Sequence of chain 1.I:
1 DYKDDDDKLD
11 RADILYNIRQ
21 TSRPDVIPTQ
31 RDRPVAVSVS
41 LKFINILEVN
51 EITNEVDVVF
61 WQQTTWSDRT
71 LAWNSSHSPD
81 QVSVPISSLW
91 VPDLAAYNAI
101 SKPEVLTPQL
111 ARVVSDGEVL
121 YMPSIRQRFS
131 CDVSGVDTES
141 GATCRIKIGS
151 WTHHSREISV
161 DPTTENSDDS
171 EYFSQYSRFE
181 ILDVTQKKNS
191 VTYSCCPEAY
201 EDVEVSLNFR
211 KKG

The small molecule below binds the protein below.
Small molecule (SMILES): COc1ccc(-c2cc(N(Cc3ccccn3)Cc3ccccn3)nc(N)n2)cc1

Sequence of chain 1.J:
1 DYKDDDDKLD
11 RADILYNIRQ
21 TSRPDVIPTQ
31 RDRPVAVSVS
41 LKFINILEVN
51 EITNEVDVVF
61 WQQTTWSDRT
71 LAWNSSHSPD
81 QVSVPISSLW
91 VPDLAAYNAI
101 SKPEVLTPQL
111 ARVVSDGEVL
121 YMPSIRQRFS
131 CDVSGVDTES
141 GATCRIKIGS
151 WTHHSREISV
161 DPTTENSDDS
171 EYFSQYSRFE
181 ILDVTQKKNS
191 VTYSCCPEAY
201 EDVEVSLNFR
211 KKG

Binding-site contacts:
Ligand atom C18 contacts residue TYR200 of chain 1.I at 3.3 Å (hydrophobic).
Ligand atom N01 contacts residue MET122 of chain 1.J at 3.3 Å (h-bond).
Ligand atom C19 contacts residue TYR200 of chain 1.I at 3.7 Å (hydrophobic).
Ligand atom C12 contacts residue TYR200 of chain 1.I at 3.4 Å (hydrophobic).
Ligand atom C07 contacts residue THR64 of chain 1.J at 3.4 Å.
Ligand atom O01 contacts residue THR65 of chain 1.J at 3.4 Å.
Ligand atom C02 contacts residue GLN63 of chain 1.J at 3.5 Å.
Ligand atom N01 contacts residue CYS195 of chain 1.I at 3.5 Å (h-bond).
Ligand atom C03 contacts residue GLN63 of chain 1.J at 3.4 Å.
Ligand atom C09 contacts residue CYS196 of chain 1.I at 3.5 Å (hydrophobic).
Ligand atom N03 contacts residue CYS196 of chain 1.I at 3.7 Å.
Ligand atom N06 contacts residue MET122 of chain 1.J at 3.4 Å.
Ligand atom O01 contacts residue THR64 of chain 1.J at 3.3 Å.
Ligand atom C20 contacts residue MET122 of chain 1.J at 3.4 Å (hydrophobic).
Ligand atom C09 contacts residue GLN63 of chain 1.J at 3.6 Å.
Ligand atom C17 contacts residue TRP151 of chain 1.I at 3.3 Å (hydrophobic).
Ligand atom N03 contacts residue MET122 of chain 1.J at 3.6 Å.
Ligand atom N05 contacts residue TRP151 of chain 1.I at 3.2 Å (h-bond).
Ligand atom C08 contacts residue CYS196 of chain 1.I at 3.6 Å (hydrophobic).
Ligand atom C14 contacts residue ARG112 of chain 1.J at 3.6 Å.
Ligand atom C04 contacts residue GLN63 of chain 1.J at 3.1 Å.
Ligand atom N02 contacts residue TYR172 of chain 1.J at 2.9 Å (h-bond).
Ligand atom C01 contacts residue GLN63 of chain 1.J at 3.4 Å.
Ligand atom N06 contacts residue TRP151 of chain 1.I at 3.2 Å (h-bond).
Ligand atom C21 contacts residue TRP151 of chain 1.I at 3.7 Å (hydrophobic).
Ligand atom N02 contacts residue TYR193 of chain 1.I at 3.7 Å.
Ligand atom N02 contacts residue CYS195 of chain 1.I at 3.5 Å (h-bond).
Ligand atom N01 contacts residue CYS196 of chain 1.I at 3.5 Å (h-bond).
Ligand atom O01 contacts residue GLN63 of chain 1.J at 3.5 Å.
Ligand atom C09 contacts residue CYS195 of chain 1.I at 3.6 Å (hydrophobic).
Ligand atom C05 contacts residue GLN63 of chain 1.J at 3.7 Å.
Ligand atom N01 contacts residue GLN63 of chain 1.J at 2.8 Å (h-bond).
Ligand atom N02 contacts residue GLN63 of chain 1.J at 3.5 Å (h-bond).
Ligand atom C09 contacts residue MET122 of chain 1.J at 3.6 Å (hydrophobic).
Ligand atom C22 contacts residue TYR193 of chain 1.I at 3.7 Å (hydrophobic).
Ligand atom C02 contacts residue THR64 of chain 1.J at 3.6 Å.
Ligand atom C15 contacts residue LEU120 of chain 1.J at 3.3 Å (hydrophobic).
Ligand atom C08 contacts residue MET122 of chain 1.J at 3.6 Å (hydrophobic).
Ligand atom C20 contacts residue TRP151 of chain 1.I at 3.2 Å (hydrophobic).
Ligand atom C16 contacts residue MET122 of chain 1.J at 3.7 Å (hydrophobic).